This small molecule binds to this protein.
Small molecule (SMILES): CC(=O)N[C@@H]1[C@@H](O)[C@H](O)[C@@H](CO)O[C@H]1O

Sequence of chain 25.N:
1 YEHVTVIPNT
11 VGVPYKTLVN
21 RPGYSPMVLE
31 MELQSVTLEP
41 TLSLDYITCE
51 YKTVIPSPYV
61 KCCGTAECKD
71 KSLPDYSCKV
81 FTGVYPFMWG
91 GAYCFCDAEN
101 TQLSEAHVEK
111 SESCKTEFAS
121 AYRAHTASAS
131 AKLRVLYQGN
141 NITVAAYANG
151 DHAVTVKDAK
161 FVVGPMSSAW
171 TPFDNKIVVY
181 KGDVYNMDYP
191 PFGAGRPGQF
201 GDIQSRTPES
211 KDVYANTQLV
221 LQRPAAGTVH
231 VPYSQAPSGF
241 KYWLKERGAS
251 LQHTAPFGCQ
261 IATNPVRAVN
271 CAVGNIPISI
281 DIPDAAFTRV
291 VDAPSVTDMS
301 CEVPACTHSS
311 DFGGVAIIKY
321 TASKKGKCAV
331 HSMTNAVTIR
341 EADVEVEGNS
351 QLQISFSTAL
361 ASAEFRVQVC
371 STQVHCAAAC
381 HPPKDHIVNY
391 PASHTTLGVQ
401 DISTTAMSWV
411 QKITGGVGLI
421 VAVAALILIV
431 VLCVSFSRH

Binding-site contacts:
Ligand atom C7 contacts residue ASN259 of chain 25.O at 3.2 Å.
Ligand atom O4 contacts residue PHE118 of chain 25.N at 4.1 Å.
Ligand atom N2 contacts residue THR116 of chain 25.N at 4.1 Å.
Ligand atom O6 contacts residue LYS181 of chain 25.N at 3.4 Å (salt-bridge).
Ligand atom O4 contacts residue LYS181 of chain 25.N at 2.7 Å (salt-bridge).
Ligand atom C8 contacts residue ASN259 of chain 25.O at 4.2 Å.
Ligand atom N2 contacts residue ASN259 of chain 25.O at 2.8 Å (h-bond).
Ligand atom C8 contacts residue LEU257 of chain 25.O at 4.1 Å (hydrophobic).
Ligand atom C5 contacts residue LYS181 of chain 25.N at 3.4 Å.
Ligand atom C8 contacts residue THR116 of chain 25.N at 4.3 Å.
Ligand atom C5 contacts residue ASN259 of chain 25.O at 3.6 Å.
Ligand atom C6 contacts residue LYS181 of chain 25.N at 3.4 Å.
Ligand atom C4 contacts residue LYS181 of chain 25.N at 3.6 Å.
Ligand atom C2 contacts residue ASN259 of chain 25.O at 2.4 Å.
Ligand atom C3 contacts residue LYS115 of chain 25.N at 4.3 Å.
Ligand atom C3 contacts residue ASN259 of chain 25.O at 3.7 Å.
Ligand atom C1 contacts residue ASN259 of chain 25.O at 1.4 Å.
Ligand atom O7 contacts residue ASN259 of chain 25.O at 3.2 Å (h-bond).
Ligand atom C4 contacts residue ASN259 of chain 25.O at 4.2 Å.
Ligand atom O3 contacts residue LYS115 of chain 25.N at 3.6 Å (salt-bridge).
Ligand atom O5 contacts residue ASN259 of chain 25.O at 2.3 Å (h-bond).
Ligand atom C8 contacts residue ALA258 of chain 25.O at 3.7 Å (hydrophobic).

Sequence of chain 25.O:
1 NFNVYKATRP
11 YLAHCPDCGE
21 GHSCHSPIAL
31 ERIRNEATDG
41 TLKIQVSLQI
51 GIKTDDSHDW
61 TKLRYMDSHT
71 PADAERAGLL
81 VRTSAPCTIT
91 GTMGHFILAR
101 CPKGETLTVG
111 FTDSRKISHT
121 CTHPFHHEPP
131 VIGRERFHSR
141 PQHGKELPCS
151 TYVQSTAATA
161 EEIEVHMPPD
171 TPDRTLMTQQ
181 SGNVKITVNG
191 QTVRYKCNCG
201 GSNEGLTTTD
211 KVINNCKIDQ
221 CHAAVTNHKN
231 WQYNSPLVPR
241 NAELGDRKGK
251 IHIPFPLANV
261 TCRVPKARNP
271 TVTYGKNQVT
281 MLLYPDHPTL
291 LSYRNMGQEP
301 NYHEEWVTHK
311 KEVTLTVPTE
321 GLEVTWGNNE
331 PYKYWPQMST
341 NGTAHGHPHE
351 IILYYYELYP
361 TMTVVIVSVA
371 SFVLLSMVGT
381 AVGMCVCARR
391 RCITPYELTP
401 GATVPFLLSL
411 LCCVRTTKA